This protein binds this small molecule.
Small molecule (SMILES): CC(=O)N[C@H]1[C@H](O[C@H]2[C@H](O)[C@@H](NC(C)=O)CO[C@@H]2CO)O[C@H](CO)[C@@H](O[C@@H]2O[C@H](CO[C@H]3O[C@H](CO)[C@@H](O)[C@H](O)[C@@H]3O)[C@@H](O)[C@H](O[C@H]3O[C@H](CO)[C@@H](O)[C@H](O)[C@@H]3O)[C@@H]2O)[C@@H]1O

Binding-site contacts:
Ligand atom O2 contacts residue GLN35 of chain 1.A at 3.7 Å.
Ligand atom C4 contacts residue PRO34 of chain 1.A at 4.2 Å (hydrophobic).
Ligand atom C7 contacts residue VAL107 of chain 1.A at 4.2 Å (hydrophobic).
Ligand atom O5 contacts residue PHE256 of chain 1.A at 3.6 Å.
Ligand atom C1 contacts residue TRS1 of chain 1.R at 4.2 Å.
Ligand atom N2 contacts residue TRS1 of chain 1.R at 2.9 Å (h-bond).
Ligand atom O3 contacts residue VAL107 of chain 1.A at 3.9 Å.
Ligand atom O3 contacts residue TRS1 of chain 1.R at 3.9 Å.
Ligand atom N2 contacts residue ASN212 of chain 1.A at 3.0 Å (h-bond).
Ligand atom O5 contacts residue PRO34 of chain 1.A at 4.1 Å.
Ligand atom C6 contacts residue PHE256 of chain 1.A at 3.9 Å (hydrophobic).
Ligand atom O7 contacts residue ASN212 of chain 1.A at 3.0 Å (h-bond).
Ligand atom O6 contacts residue PHE256 of chain 1.A at 4.0 Å.
Ligand atom C8 contacts residue PHE112 of chain 1.A at 3.7 Å (hydrophobic).
Ligand atom C7 contacts residue ASN212 of chain 1.A at 3.1 Å.
Ligand atom C8 contacts residue TRS1 of chain 1.R at 3.8 Å.
Ligand atom C7 contacts residue TRS1 of chain 1.R at 3.9 Å.
Ligand atom C2 contacts residue ASN212 of chain 1.A at 2.5 Å.
Ligand atom O6 contacts residue GLU108 of chain 1.A at 3.8 Å.
Ligand atom O7 contacts residue PHE191 of chain 1.A at 3.4 Å.
Ligand atom C1 contacts residue ASN212 of chain 1.A at 1.5 Å.
Ligand atom O4 contacts residue ARG33 of chain 1.A at 3.3 Å (salt-bridge).
Ligand atom C5 contacts residue GLU108 of chain 1.A at 3.8 Å.
Ligand atom C6 contacts residue GLU108 of chain 1.A at 3.6 Å.
Ligand atom C8 contacts residue ASN212 of chain 1.A at 3.1 Å.
Ligand atom O5 contacts residue ARG189 of chain 1.A at 4.1 Å.
Ligand atom O6 contacts residue GLU108 of chain 1.A at 3.6 Å.
Ligand atom C5 contacts residue ASN212 of chain 1.A at 3.7 Å.
Ligand atom C3 contacts residue ASN212 of chain 1.A at 3.9 Å.
Ligand atom O7 contacts residue VAL107 of chain 1.A at 3.8 Å.
Ligand atom O5 contacts residue PHE191 of chain 1.A at 4.3 Å.
Ligand atom C6 contacts residue PRO34 of chain 1.A at 4.2 Å (hydrophobic).
Ligand atom C8 contacts residue PHE144 of chain 1.A at 3.9 Å (hydrophobic).
Ligand atom C8 contacts residue THR214 of chain 1.A at 3.9 Å.
Ligand atom C3 contacts residue TRS1 of chain 1.R at 3.5 Å.
Ligand atom C2 contacts residue TRS1 of chain 1.R at 3.7 Å.
Ligand atom O4 contacts residue GLU108 of chain 1.A at 3.2 Å (salt-bridge).
Ligand atom O5 contacts residue ASN212 of chain 1.A at 2.4 Å (h-bond).
Ligand atom O6 contacts residue PRO34 of chain 1.A at 3.6 Å.
Ligand atom C4 contacts residue GLU108 of chain 1.A at 4.0 Å.

Sequence of chain 1.A:
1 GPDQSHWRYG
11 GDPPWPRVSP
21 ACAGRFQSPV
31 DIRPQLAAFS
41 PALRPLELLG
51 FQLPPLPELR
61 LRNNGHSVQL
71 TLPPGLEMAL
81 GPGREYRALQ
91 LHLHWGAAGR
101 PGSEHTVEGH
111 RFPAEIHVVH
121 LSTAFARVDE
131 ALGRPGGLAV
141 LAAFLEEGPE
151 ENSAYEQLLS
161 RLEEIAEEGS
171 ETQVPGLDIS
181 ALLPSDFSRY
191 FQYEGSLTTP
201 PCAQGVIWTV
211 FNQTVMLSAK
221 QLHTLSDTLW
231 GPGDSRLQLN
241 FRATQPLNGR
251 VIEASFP